Binding-site contacts:
Ligand atom O3 contacts residue GLN76 of chain 1.L at 3.6 Å.
Ligand atom O5 contacts residue GLN73 of chain 1.L at 3.8 Å.
Ligand atom C5 contacts residue GLN73 of chain 1.L at 4.5 Å.
Ligand atom C6 contacts residue ARG162 of chain 1.J at 4.3 Å.
Ligand atom C6 contacts residue GLN73 of chain 1.L at 3.7 Å.
Ligand atom N2 contacts residue ASN167 of chain 1.J at 2.9 Å (h-bond).
Ligand atom C5 contacts residue GLN73 of chain 1.L at 4.0 Å.
Ligand atom C8 contacts residue ASN167 of chain 1.J at 4.0 Å.
Ligand atom C4 contacts residue GLN73 of chain 1.L at 3.9 Å.
Ligand atom C8 contacts residue GLN76 of chain 1.L at 3.5 Å.
Ligand atom C2 contacts residue GLN76 of chain 1.L at 3.7 Å.
Ligand atom C1 contacts residue ARG162 of chain 1.J at 4.0 Å.
Ligand atom O3 contacts residue ARG19 of chain 1.L at 4.4 Å.
Ligand atom C7 contacts residue GLN76 of chain 1.L at 3.5 Å.
Ligand atom N2 contacts residue GLN76 of chain 1.L at 2.8 Å (h-bond).
Ligand atom C7 contacts residue ASN167 of chain 1.J at 3.4 Å.
Ligand atom C5 contacts residue ARG162 of chain 1.J at 4.4 Å.
Ligand atom C2 contacts residue ASN167 of chain 1.J at 2.4 Å.
Ligand atom O6 contacts residue GLN73 of chain 1.L at 3.8 Å.
Ligand atom C6 contacts residue ARG19 of chain 1.L at 3.7 Å.
Ligand atom C5 contacts residue ARG19 of chain 1.L at 4.3 Å.
Ligand atom C1 contacts residue ASN167 of chain 1.J at 1.4 Å.
Ligand atom C4 contacts residue ASN167 of chain 1.J at 4.2 Å.
Ligand atom O5 contacts residue ASN167 of chain 1.J at 2.4 Å (h-bond).
Ligand atom C3 contacts residue ASN167 of chain 1.J at 3.8 Å.
Ligand atom C4 contacts residue ARG19 of chain 1.L at 4.3 Å.
Ligand atom O6 contacts residue ARG162 of chain 1.J at 4.2 Å.
Ligand atom C3 contacts residue GLN76 of chain 1.L at 3.6 Å.
Ligand atom O5 contacts residue ARG162 of chain 1.J at 3.4 Å (salt-bridge).
Ligand atom C5 contacts residue ASN167 of chain 1.J at 3.7 Å.
Ligand atom O7 contacts residue ASN167 of chain 1.J at 3.5 Å (h-bond).
Ligand atom O4 contacts residue ARG19 of chain 1.L at 3.0 Å (salt-bridge).
Ligand atom O6 contacts residue ARG19 of chain 1.L at 4.5 Å.

Sequence of chain 1.L:
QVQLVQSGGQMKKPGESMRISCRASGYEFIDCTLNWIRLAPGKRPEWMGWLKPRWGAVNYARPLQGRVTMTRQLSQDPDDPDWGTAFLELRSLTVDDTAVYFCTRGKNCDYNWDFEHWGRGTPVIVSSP

Sequence of chain 1.J:
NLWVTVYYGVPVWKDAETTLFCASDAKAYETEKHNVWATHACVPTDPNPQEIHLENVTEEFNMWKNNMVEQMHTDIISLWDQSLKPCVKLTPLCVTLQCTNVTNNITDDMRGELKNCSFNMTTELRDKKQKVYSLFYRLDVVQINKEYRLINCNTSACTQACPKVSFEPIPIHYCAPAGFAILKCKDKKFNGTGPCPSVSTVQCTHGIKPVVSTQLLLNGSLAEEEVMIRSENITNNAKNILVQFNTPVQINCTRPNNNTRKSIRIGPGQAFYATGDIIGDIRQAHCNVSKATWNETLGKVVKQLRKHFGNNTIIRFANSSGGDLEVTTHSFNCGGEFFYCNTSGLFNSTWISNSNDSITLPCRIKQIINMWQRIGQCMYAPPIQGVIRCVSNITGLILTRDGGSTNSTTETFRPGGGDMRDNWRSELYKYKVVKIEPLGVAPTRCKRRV

The protein below binds the small molecule below.
Small molecule (SMILES): CC(=O)N[C@H]1[C@H](O[C@H]2[C@H](O)[C@@H](NC(C)=O)CO[C@@H]2CO)O[C@H](CO)[C@@H](O[C@@H]2O[C@H](CO[C@H]3O[C@H](CO)[C@@H](O)[C@H](O)[C@@H]3O)[C@@H](O)[C@H](O)[C@@H]2O)[C@@H]1O